Sequence of chain 1.A:
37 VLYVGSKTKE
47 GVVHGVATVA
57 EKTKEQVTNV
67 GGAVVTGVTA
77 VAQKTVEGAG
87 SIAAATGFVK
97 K

Binding-site contacts:
Ligand atom C2 contacts residue TFX1 of chain 1.K at 4.3 Å.
Ligand atom C16 contacts residue TFX1 of chain 1.K at 3.5 Å.
Ligand atom C8 contacts residue TFX1 of chain 1.K at 4.4 Å.
Ligand atom C7 contacts residue TFX1 of chain 1.K at 4.5 Å.
Ligand atom C12 contacts residue TYR39 of chain 1.A at 3.3 Å (hydrophobic).
Ligand atom S1 contacts residue TFX1 of chain 1.K at 4.5 Å.
Ligand atom C18 contacts residue TYR39 of chain 1.C at 4.2 Å (hydrophobic).
Ligand atom C9 contacts residue TFX1 of chain 1.K at 4.4 Å.
Ligand atom C17 contacts residue TFX1 of chain 1.K at 4.4 Å.
Ligand atom C15 contacts residue TFX1 of chain 1.K at 4.3 Å.
Ligand atom N2 contacts residue TFX1 of chain 1.K at 3.8 Å.
Ligand atom C10 contacts residue TFX1 of chain 1.K at 4.5 Å.
Ligand atom C18 contacts residue TYR39 of chain 1.A at 2.4 Å (hydrophobic).
Ligand atom C11 contacts residue TYR39 of chain 1.A at 3.3 Å (hydrophobic).
Ligand atom N1 contacts residue TFX1 of chain 1.K at 4.3 Å.

Sequence of chain 1.C:
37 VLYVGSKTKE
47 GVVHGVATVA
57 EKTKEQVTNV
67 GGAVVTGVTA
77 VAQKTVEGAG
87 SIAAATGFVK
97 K

This small molecule binds to this protein.
Small molecule (SMILES): Cc1ccc2c(c1)sc(-c1ccc(N(C)C)cc1)[n+]2C